Sequence of chain 1.A:
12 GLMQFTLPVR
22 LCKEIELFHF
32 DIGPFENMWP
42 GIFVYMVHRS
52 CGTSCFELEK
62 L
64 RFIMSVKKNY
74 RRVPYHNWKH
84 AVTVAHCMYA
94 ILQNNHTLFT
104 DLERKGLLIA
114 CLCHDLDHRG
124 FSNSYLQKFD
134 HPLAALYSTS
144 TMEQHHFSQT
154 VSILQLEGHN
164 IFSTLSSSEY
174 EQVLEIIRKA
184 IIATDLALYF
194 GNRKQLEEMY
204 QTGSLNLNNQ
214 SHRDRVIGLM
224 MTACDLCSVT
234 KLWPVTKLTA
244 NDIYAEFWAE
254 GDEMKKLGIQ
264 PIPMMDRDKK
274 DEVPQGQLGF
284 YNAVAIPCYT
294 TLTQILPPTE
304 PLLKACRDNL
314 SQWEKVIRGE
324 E

Binding-site contacts:
Ligand atom N01 contacts residue PHE283 of chain 1.A at 3.7 Å.
Ligand atom C22 contacts residue PHE283 of chain 1.A at 3.6 Å (hydrophobic).
Ligand atom C12 contacts residue TYR247 of chain 1.A at 3.5 Å (hydrophobic).
Ligand atom N07 contacts residue MET267 of chain 1.A at 3.6 Å.
Ligand atom C04 contacts residue TYR247 of chain 1.A at 3.5 Å (hydrophobic).
Ligand atom C25 contacts residue VAL232 of chain 1.A at 3.5 Å (hydrophobic).
Ligand atom C23 contacts residue ILE246 of chain 1.A at 3.5 Å (hydrophobic).
Ligand atom C15 contacts residue MET267 of chain 1.A at 3.7 Å (hydrophobic).
Ligand atom N11 contacts residue GLY279 of chain 1.A at 3.8 Å.
Ligand atom C22 contacts residue ILE246 of chain 1.A at 3.8 Å (hydrophobic).
Ligand atom C12 contacts residue GLU275 of chain 1.A at 3.7 Å.
Ligand atom C13 contacts residue GLU275 of chain 1.A at 3.4 Å.
Ligand atom N01 contacts residue PHE250 of chain 1.A at 3.5 Å.
Ligand atom N10 contacts residue GLY279 of chain 1.A at 3.5 Å (h-bond).
Ligand atom N07 contacts residue GLY279 of chain 1.A at 3.7 Å.
Ligand atom C25 contacts residue LEU229 of chain 1.A at 3.8 Å (hydrophobic).
Ligand atom C24 contacts residue ILE246 of chain 1.A at 3.5 Å (hydrophobic).
Ligand atom N09 contacts residue GLY279 of chain 1.A at 3.6 Å.
Ligand atom C08 contacts residue MET267 of chain 1.A at 3.8 Å (hydrophobic).
Ligand atom C17 contacts residue PHE283 of chain 1.A at 3.4 Å (hydrophobic).
Ligand atom C19 contacts residue PHE283 of chain 1.A at 3.5 Å (hydrophobic).
Ligand atom C06 contacts residue GLY279 of chain 1.A at 3.3 Å.
Ligand atom C08 contacts residue GLY279 of chain 1.A at 3.5 Å.
Ligand atom C20 contacts residue PHE283 of chain 1.A at 3.5 Å (hydrophobic).
Ligand atom C21 contacts residue PHE283 of chain 1.A at 3.7 Å (hydrophobic).
Ligand atom N18 contacts residue PHE283 of chain 1.A at 3.7 Å.
Ligand atom C13 contacts residue LYS272 of chain 1.A at 3.4 Å.
Ligand atom C06 contacts residue MET267 of chain 1.A at 3.7 Å (hydrophobic).
Ligand atom C14 contacts residue GLU275 of chain 1.A at 3.7 Å.
Ligand atom C25 contacts residue SER231 of chain 1.A at 3.6 Å.
Ligand atom C26 contacts residue LEU229 of chain 1.A at 3.8 Å (hydrophobic).
Ligand atom C24 contacts residue VAL232 of chain 1.A at 3.2 Å (hydrophobic).
Ligand atom C19 contacts residue LEU229 of chain 1.A at 3.8 Å (hydrophobic).
Ligand atom C24 contacts residue SER231 of chain 1.A at 3.6 Å.
Ligand atom C05 contacts residue GLY279 of chain 1.A at 3.6 Å.
Ligand atom N03 contacts residue GLN280 of chain 1.A at 3.4 Å (h-bond).
Ligand atom N11 contacts residue MET267 of chain 1.A at 3.7 Å.
Ligand atom C16 contacts residue MET267 of chain 1.A at 3.8 Å (hydrophobic).
Ligand atom N07 contacts residue TYR247 of chain 1.A at 3.0 Å (h-bond).
Ligand atom C05 contacts residue PHE283 of chain 1.A at 3.6 Å (hydrophobic).

The protein below binds the small molecule below.
Small molecule (SMILES): Cn1nc(N2CCCC2)nc1CCc1nc2ccc3ccccc3n2n1